Sequence of chain 1.A:
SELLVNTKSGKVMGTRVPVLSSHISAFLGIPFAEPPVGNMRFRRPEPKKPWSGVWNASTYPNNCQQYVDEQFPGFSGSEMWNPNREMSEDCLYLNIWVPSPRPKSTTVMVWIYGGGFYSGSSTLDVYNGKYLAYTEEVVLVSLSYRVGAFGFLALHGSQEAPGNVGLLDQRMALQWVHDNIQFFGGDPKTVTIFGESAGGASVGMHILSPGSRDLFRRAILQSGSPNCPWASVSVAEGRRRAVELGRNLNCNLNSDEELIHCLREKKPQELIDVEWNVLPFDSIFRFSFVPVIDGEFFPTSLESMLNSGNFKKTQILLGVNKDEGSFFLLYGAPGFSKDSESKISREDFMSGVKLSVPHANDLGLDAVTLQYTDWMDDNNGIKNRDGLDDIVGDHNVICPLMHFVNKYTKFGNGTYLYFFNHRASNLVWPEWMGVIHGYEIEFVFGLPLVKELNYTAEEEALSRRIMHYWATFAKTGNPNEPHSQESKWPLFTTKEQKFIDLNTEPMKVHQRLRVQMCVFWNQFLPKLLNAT

Binding-site contacts:
Ligand atom N2 contacts residue GLU455 of chain 1.A at 4.1 Å.
Ligand atom C7 contacts residue LEU456 of chain 1.A at 4.5 Å (hydrophobic).
Ligand atom C7 contacts residue GLU455 of chain 1.A at 4.0 Å.
Ligand atom C8 contacts residue LEU456 of chain 1.A at 3.6 Å (hydrophobic).
Ligand atom C8 contacts residue GLU455 of chain 1.A at 2.9 Å.
Ligand atom O5 contacts residue ASN457 of chain 1.A at 4.2 Å.
Ligand atom N2 contacts residue ASN457 of chain 1.A at 2.9 Å (h-bond).
Ligand atom C8 contacts residue ASN457 of chain 1.A at 3.5 Å.
Ligand atom C1 contacts residue ASN457 of chain 1.A at 2.8 Å.
Ligand atom C3 contacts residue ASN457 of chain 1.A at 4.5 Å.
Ligand atom O7 contacts residue ASN457 of chain 1.A at 3.6 Å.
Ligand atom C7 contacts residue ASN457 of chain 1.A at 3.1 Å.
Ligand atom C2 contacts residue ASN457 of chain 1.A at 2.9 Å.

This protein binds this small molecule.
Small molecule (SMILES): CC(=O)N[C@@H]1[C@@H](O)[C@H](O)[C@@H](CO)O[C@H]1O